A protein and the small-molecule ligand that binds it are described below.
Small molecule (SMILES): C[C@@H]1O[C@@H](CC(=O)O)[C@@H](O)[C@H](O)[C@@H]1O

Binding-site contacts:
Ligand atom C1 contacts residue SER24 of chain 1.B at 3.8 Å.
Ligand atom O3 contacts residue CA1 of chain 1.L at 2.5 Å.
Ligand atom O5 contacts residue SER23 of chain 1.B at 3.4 Å (h-bond).
Ligand atom C6 contacts residue LYS1 of chain 1.G at 2.1 Å.
Ligand atom C7 contacts residue SER24 of chain 1.B at 3.2 Å.
Ligand atom C4 contacts residue ASP105 of chain 1.B at 3.3 Å.
Ligand atom O3 contacts residue ASP102 of chain 1.B at 2.9 Å (salt-bridge).
Ligand atom C4 contacts residue CA1 of chain 1.L at 3.3 Å.
Ligand atom O5 contacts residue LYS1 of chain 1.G at 3.4 Å (salt-bridge).
Ligand atom C1M contacts residue GLY115 of chain 1.A at 3.6 Å.
Ligand atom O2 contacts residue GLY115 of chain 1.A at 2.5 Å (h-bond).
Ligand atom O3 contacts residue ASP100 of chain 1.B at 2.6 Å (salt-bridge).
Ligand atom O3 contacts residue ASP105 of chain 1.B at 3.1 Å (salt-bridge).
Ligand atom C3 contacts residue ASP100 of chain 1.B at 3.2 Å.
Ligand atom O4 contacts residue ASP97 of chain 1.B at 2.6 Å (salt-bridge).
Ligand atom C4 contacts residue SER23 of chain 1.B at 3.6 Å.
Ligand atom C5 contacts residue SER23 of chain 1.B at 3.5 Å.
Ligand atom O2 contacts residue SER23 of chain 1.B at 3.3 Å.
Ligand atom O4 contacts residue ASP105 of chain 1.B at 3.2 Å (salt-bridge).
Ligand atom O7A contacts residue LYS1 of chain 1.G at 1.9 Å (salt-bridge).
Ligand atom O4 contacts residue CA1 of chain 1.L at 2.5 Å.
Ligand atom O5 contacts residue SER24 of chain 1.B at 3.0 Å (h-bond).
Ligand atom C4 contacts residue CA1 of chain 1.K at 3.8 Å.
Ligand atom C2 contacts residue CA1 of chain 1.K at 3.3 Å.
Ligand atom O3 contacts residue CA1 of chain 1.K at 2.5 Å.
Ligand atom C7 contacts residue LYS1 of chain 1.G at 0.9 Å.
Ligand atom C4 contacts residue ASP97 of chain 1.B at 3.4 Å.
Ligand atom O4 contacts residue GLU96 of chain 1.B at 3.5 Å (salt-bridge).
Ligand atom C3 contacts residue CA1 of chain 1.L at 3.4 Å.
Ligand atom O7A contacts residue SER24 of chain 1.B at 2.7 Å (h-bond).
Ligand atom C3 contacts residue CA1 of chain 1.K at 3.3 Å.
Ligand atom C5 contacts residue LYS1 of chain 1.G at 3.2 Å.
Ligand atom C1 contacts residue LYS1 of chain 1.G at 3.8 Å.
Ligand atom O4 contacts residue ASP100 of chain 1.B at 3.6 Å (salt-bridge).
Ligand atom C2 contacts residue GLY115 of chain 1.A at 3.3 Å.
Ligand atom C3 contacts residue ASP105 of chain 1.B at 3.7 Å.
Ligand atom O2 contacts residue CA1 of chain 1.K at 2.4 Å.
Ligand atom O2 contacts residue ASN22 of chain 1.B at 2.9 Å (h-bond).
Ligand atom O2 contacts residue ASP105 of chain 1.B at 3.8 Å.
Ligand atom C1M contacts residue SER24 of chain 1.B at 3.6 Å.

Sequence of chain 1.A:
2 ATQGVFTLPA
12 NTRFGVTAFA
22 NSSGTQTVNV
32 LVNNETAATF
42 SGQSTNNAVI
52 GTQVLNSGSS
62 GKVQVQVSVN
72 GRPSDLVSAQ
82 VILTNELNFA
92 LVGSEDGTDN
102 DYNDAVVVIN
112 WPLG

Sequence of chain 1.B:
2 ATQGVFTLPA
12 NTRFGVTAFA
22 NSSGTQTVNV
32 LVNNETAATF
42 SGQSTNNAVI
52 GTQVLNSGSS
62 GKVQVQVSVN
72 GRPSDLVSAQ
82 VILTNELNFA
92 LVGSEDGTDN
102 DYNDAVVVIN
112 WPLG